Sequence of chain 1.B:
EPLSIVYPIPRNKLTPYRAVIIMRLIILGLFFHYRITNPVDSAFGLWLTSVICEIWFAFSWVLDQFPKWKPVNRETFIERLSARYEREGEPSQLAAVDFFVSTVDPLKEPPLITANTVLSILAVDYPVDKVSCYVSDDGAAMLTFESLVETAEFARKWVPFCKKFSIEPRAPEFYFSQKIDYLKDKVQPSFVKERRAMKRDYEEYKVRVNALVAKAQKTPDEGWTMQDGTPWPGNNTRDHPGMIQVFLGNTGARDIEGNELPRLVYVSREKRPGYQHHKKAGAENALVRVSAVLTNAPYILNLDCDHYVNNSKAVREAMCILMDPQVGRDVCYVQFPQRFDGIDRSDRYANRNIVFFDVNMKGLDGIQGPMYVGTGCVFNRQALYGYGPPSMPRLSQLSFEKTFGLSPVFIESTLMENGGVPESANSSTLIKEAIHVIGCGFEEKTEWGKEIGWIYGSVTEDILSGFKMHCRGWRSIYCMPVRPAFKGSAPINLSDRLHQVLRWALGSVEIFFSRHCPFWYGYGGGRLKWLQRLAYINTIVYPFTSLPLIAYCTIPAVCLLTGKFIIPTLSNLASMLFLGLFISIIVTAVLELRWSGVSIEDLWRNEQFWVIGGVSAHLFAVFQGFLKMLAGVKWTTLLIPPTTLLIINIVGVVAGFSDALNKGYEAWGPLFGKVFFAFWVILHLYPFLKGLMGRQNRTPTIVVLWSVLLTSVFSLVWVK

Binding-site contacts:
Ligand atom O2 contacts residue SER229 of chain 1.B at 3.3 Å (h-bond).
Ligand atom C4 contacts residue TRP837 of chain 1.B at 4.0 Å (hydrophobic).
Ligand atom O2 contacts residue ASN833 of chain 1.B at 3.2 Å (h-bond).
Ligand atom C3 contacts residue TRP731 of chain 1.B at 4.2 Å (hydrophobic).
Ligand atom C6 contacts residue ASN522 of chain 1.B at 3.4 Å.
Ligand atom O2 contacts residue ASN522 of chain 1.B at 4.1 Å.
Ligand atom O3 contacts residue VAL542 of chain 1.B at 3.1 Å.
Ligand atom C3 contacts residue TRP837 of chain 1.B at 3.7 Å (hydrophobic).
Ligand atom O6 contacts residue ASN522 of chain 1.B at 2.0 Å (h-bond).
Ligand atom O5 contacts residue TRP837 of chain 1.B at 3.4 Å.
Ligand atom C3 contacts residue GLU834 of chain 1.B at 3.4 Å.
Ligand atom O2 contacts residue GLU834 of chain 1.B at 3.2 Å (salt-bridge).
Ligand atom C2 contacts residue GLU834 of chain 1.B at 3.9 Å.
Ligand atom O4 contacts residue TRP837 of chain 1.B at 3.6 Å.
Ligand atom O3 contacts residue TRP837 of chain 1.B at 2.9 Å (h-bond).
Ligand atom O6 contacts residue PHE226 of chain 1.B at 4.2 Å.
Ligand atom O6 contacts residue TRP230 of chain 1.B at 3.7 Å.
Ligand atom O2 contacts residue TRP837 of chain 1.B at 3.4 Å.
Ligand atom O4 contacts residue TRP731 of chain 1.B at 3.4 Å (h-bond).
Ligand atom O3 contacts residue GLU834 of chain 1.B at 2.5 Å (salt-bridge).
Ligand atom O3 contacts residue GLN507 of chain 1.B at 4.0 Å.
Ligand atom C1 contacts residue TRP837 of chain 1.B at 3.8 Å (hydrophobic).
Ligand atom O6 contacts residue SER229 of chain 1.B at 3.3 Å (h-bond).
Ligand atom C2 contacts residue TRP837 of chain 1.B at 3.2 Å (hydrophobic).
Ligand atom O6 contacts residue ASN765 of chain 1.B at 3.9 Å.
Ligand atom C6 contacts residue TRP230 of chain 1.B at 3.5 Å (hydrophobic).
Ligand atom O6 contacts residue TRP731 of chain 1.B at 3.9 Å.
Ligand atom C5 contacts residue TRP731 of chain 1.B at 4.0 Å (hydrophobic).
Ligand atom O2 contacts residue PHE526 of chain 1.B at 3.9 Å.
Ligand atom O5 contacts residue TRP731 of chain 1.B at 3.6 Å.
Ligand atom C5 contacts residue ASN522 of chain 1.B at 3.9 Å.
Ligand atom O6 contacts residue GLU834 of chain 1.B at 2.7 Å (salt-bridge).
Ligand atom O2 contacts residue GLN507 of chain 1.B at 4.2 Å.
Ligand atom O6 contacts residue TYR769 of chain 1.B at 4.0 Å.
Ligand atom C6 contacts residue GLU834 of chain 1.B at 4.1 Å.
Ligand atom C6 contacts residue PHE226 of chain 1.B at 4.1 Å (hydrophobic).
Ligand atom O4 contacts residue PHE525 of chain 1.B at 4.2 Å.
Ligand atom O5 contacts residue GLU834 of chain 1.B at 4.0 Å.
Ligand atom C6 contacts residue TRP731 of chain 1.B at 3.3 Å (hydrophobic).
Ligand atom O1 contacts residue ARG193 of chain 1.B at 3.9 Å.

A small-molecule ligand and the protein it binds are described below.
Small molecule (SMILES): OC[C@H]1O[C@@H](O[C@H]2[C@H](O)[C@@H](O)[C@H](O[C@H]3[C@H](O)[C@@H](O)[C@H](O[C@H]4[C@H](O)[C@@H](O)[C@H](O[C@H]5[C@H](O)[C@@H](O)[C@H](O)O[C@@H]5CO)O[C@@H]4CO)O[C@@H]3CO)O[C@@H]2CO)[C@H](O)[C@@H](O)[C@@H]1O